This small molecule binds to this protein.
Small molecule (SMILES): OC[C@@H](O)C(O)[C@@H](O)CO

Sequence of chain 3.A:
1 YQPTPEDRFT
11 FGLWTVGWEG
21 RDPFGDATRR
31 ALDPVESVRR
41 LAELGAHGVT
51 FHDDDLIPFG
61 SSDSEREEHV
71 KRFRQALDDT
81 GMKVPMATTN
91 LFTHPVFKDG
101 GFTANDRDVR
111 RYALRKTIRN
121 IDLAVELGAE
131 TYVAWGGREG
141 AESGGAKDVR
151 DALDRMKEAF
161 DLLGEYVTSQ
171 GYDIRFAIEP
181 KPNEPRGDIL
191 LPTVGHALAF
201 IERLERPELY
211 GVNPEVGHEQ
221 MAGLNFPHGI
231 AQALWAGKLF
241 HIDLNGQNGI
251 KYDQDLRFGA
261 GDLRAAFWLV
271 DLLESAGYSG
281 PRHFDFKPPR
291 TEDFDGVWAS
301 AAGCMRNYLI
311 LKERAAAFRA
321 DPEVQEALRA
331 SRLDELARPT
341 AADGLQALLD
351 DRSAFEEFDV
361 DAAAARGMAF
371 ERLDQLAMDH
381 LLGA

Binding-site contacts:
Ligand atom O2 contacts residue HIS218 of chain 3.A at 3.4 Å.
Ligand atom O1 contacts residue PHE24 of chain 1.A at 3.6 Å.
Ligand atom C1 contacts residue LYS181 of chain 3.A at 4.1 Å.
Ligand atom O1 contacts residue HIS218 of chain 3.A at 3.1 Å (h-bond).
Ligand atom O2 contacts residue MG1 of chain 3.B at 2.2 Å.
Ligand atom O3 contacts residue TRP14 of chain 3.A at 3.4 Å (h-bond).
Ligand atom C1 contacts residue TRP135 of chain 3.A at 3.7 Å (hydrophobic).
Ligand atom C3 contacts residue ASP285 of chain 3.A at 3.5 Å.
Ligand atom C2 contacts residue ASP285 of chain 3.A at 3.8 Å.
Ligand atom O3 contacts residue ASP285 of chain 3.A at 2.8 Å (salt-bridge).
Ligand atom O2 contacts residue GLU179 of chain 3.A at 2.9 Å (salt-bridge).
Ligand atom O2 contacts residue GLU215 of chain 3.A at 2.9 Å (salt-bridge).
Ligand atom C4 contacts residue TRP135 of chain 3.A at 3.7 Å (hydrophobic).
Ligand atom C3 contacts residue TRP135 of chain 3.A at 3.8 Å (hydrophobic).
Ligand atom O1 contacts residue ASP253 of chain 3.A at 4.0 Å.
Ligand atom O1 contacts residue LYS181 of chain 3.A at 2.9 Å (salt-bridge).
Ligand atom C2 contacts residue TRP135 of chain 3.A at 3.7 Å (hydrophobic).
Ligand atom C4 contacts residue GLU179 of chain 3.A at 3.1 Å.
Ligand atom O2 contacts residue ASP285 of chain 3.A at 2.9 Å (salt-bridge).
Ligand atom C3 contacts residue MG1 of chain 3.B at 3.5 Å.
Ligand atom C2 contacts residue GLU179 of chain 3.A at 3.5 Å.
Ligand atom O4 contacts residue GLU179 of chain 3.A at 2.5 Å (salt-bridge).
Ligand atom O5 contacts residue TRP135 of chain 3.A at 3.7 Å.
Ligand atom O4 contacts residue MG1 of chain 3.B at 2.2 Å.
Ligand atom C4 contacts residue ASP285 of chain 3.A at 3.7 Å.
Ligand atom C3 contacts residue GLU179 of chain 3.A at 4.1 Å.
Ligand atom O1 contacts residue TRP135 of chain 3.A at 3.6 Å.
Ligand atom C5 contacts residue GLU179 of chain 3.A at 3.9 Å.
Ligand atom C2 contacts residue MG1 of chain 3.B at 3.2 Å.
Ligand atom C4 contacts residue MG1 of chain 3.B at 3.3 Å.
Ligand atom C5 contacts residue HIS52 of chain 3.A at 3.4 Å.
Ligand atom O5 contacts residue PHE92 of chain 3.A at 3.8 Å.
Ligand atom O4 contacts residue ASP243 of chain 3.A at 3.0 Å (salt-bridge).
Ligand atom O5 contacts residue HIS52 of chain 3.A at 2.6 Å (h-bond).
Ligand atom C5 contacts residue TRP135 of chain 3.A at 4.1 Å (hydrophobic).
Ligand atom C2 contacts residue HIS218 of chain 3.A at 3.8 Å.
Ligand atom O3 contacts residue MG1 of chain 3.B at 3.6 Å.
Ligand atom C1 contacts residue PHE24 of chain 1.A at 3.4 Å (hydrophobic).
Ligand atom O4 contacts residue ASP285 of chain 3.A at 2.8 Å (salt-bridge).
Ligand atom O4 contacts residue GLU215 of chain 3.A at 4.2 Å.

Sequence of chain 1.A:
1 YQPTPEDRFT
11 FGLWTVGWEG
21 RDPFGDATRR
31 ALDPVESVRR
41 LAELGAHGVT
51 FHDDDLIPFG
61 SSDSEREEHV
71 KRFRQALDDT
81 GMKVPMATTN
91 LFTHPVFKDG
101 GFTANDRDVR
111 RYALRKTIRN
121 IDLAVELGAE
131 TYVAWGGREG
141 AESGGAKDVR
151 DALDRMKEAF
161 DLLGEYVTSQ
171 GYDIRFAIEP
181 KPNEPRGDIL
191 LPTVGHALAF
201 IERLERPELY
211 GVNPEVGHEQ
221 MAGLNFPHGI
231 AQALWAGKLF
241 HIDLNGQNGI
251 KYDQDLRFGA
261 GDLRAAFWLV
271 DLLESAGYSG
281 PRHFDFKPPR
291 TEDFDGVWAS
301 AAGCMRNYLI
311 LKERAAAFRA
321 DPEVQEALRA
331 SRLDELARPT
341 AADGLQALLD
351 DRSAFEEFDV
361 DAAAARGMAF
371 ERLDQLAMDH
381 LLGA